Binding-site contacts:
Ligand atom C9 contacts residue ALA37 of chain 1.A at 3.6 Å (hydrophobic).
Ligand atom C4 contacts residue LEU140 of chain 1.A at 4.1 Å (hydrophobic).
Ligand atom N10 contacts residue LEU140 of chain 1.A at 4.1 Å.
Ligand atom C6 contacts residue SER88 of chain 1.A at 3.6 Å.
Ligand atom C6 contacts residue ALA37 of chain 1.A at 3.9 Å (hydrophobic).
Ligand atom C5 contacts residue LEU87 of chain 1.A at 4.3 Å (hydrophobic).
Ligand atom C9 contacts residue LEU140 of chain 1.A at 3.6 Å (hydrophobic).
Ligand atom C6 contacts residue LEU87 of chain 1.A at 3.7 Å (hydrophobic).
Ligand atom C8 contacts residue LEU140 of chain 1.A at 3.6 Å (hydrophobic).
Ligand atom C6 contacts residue VAL71 of chain 1.A at 4.3 Å (hydrophobic).
Ligand atom C6 contacts residue THR150 of chain 1.A at 4.3 Å.
Ligand atom C3 contacts residue VAL24 of chain 1.A at 3.9 Å (hydrophobic).
Ligand atom N10 contacts residue GLN148 of chain 1.A at 4.3 Å.
Ligand atom O11 contacts residue SER88 of chain 1.A at 4.0 Å.
Ligand atom C4 contacts residue LEU16 of chain 1.A at 3.9 Å (hydrophobic).
Ligand atom C7 contacts residue VAL24 of chain 1.A at 4.2 Å (hydrophobic).
Ligand atom C4 contacts residue VAL24 of chain 1.A at 4.3 Å (hydrophobic).
Ligand atom C5 contacts residue THR150 of chain 1.A at 3.4 Å.
Ligand atom C7 contacts residue THR150 of chain 1.A at 4.4 Å.
Ligand atom C8 contacts residue VAL24 of chain 1.A at 4.2 Å (hydrophobic).
Ligand atom C5 contacts residue LEU140 of chain 1.A at 4.0 Å (hydrophobic).
Ligand atom O11 contacts residue ALA37 of chain 1.A at 3.8 Å.
Ligand atom O11 contacts residue LEU16 of chain 1.A at 4.4 Å.
Ligand atom C9 contacts residue ALA90 of chain 1.A at 4.0 Å (hydrophobic).
Ligand atom O11 contacts residue LEU140 of chain 1.A at 3.9 Å.
Ligand atom C8 contacts residue ALA37 of chain 1.A at 4.3 Å (hydrophobic).
Ligand atom C9 contacts residue SER88 of chain 1.A at 3.8 Å.
Ligand atom N10 contacts residue SER88 of chain 1.A at 2.9 Å (h-bond).
Ligand atom C1 contacts residue VAL24 of chain 1.A at 4.0 Å (hydrophobic).
Ligand atom O11 contacts residue TYR89 of chain 1.A at 3.8 Å.
Ligand atom N10 contacts residue TYR89 of chain 1.A at 4.3 Å.
Ligand atom N10 contacts residue ALA90 of chain 1.A at 4.3 Å.
Ligand atom N10 contacts residue ALA37 of chain 1.A at 3.4 Å.
Ligand atom C1 contacts residue LEU16 of chain 1.A at 4.5 Å (hydrophobic).
Ligand atom C1 contacts residue GLY17 of chain 1.A at 4.3 Å.
Ligand atom C7 contacts residue LEU140 of chain 1.A at 3.8 Å (hydrophobic).
Ligand atom O11 contacts residue ALA90 of chain 1.A at 3.1 Å (h-bond).
Ligand atom C2 contacts residue VAL24 of chain 1.A at 4.4 Å (hydrophobic).
Ligand atom C2 contacts residue GLY17 of chain 1.A at 4.3 Å.
Ligand atom C2 contacts residue LEU16 of chain 1.A at 3.7 Å (hydrophobic).

Sequence of chain 1.A:
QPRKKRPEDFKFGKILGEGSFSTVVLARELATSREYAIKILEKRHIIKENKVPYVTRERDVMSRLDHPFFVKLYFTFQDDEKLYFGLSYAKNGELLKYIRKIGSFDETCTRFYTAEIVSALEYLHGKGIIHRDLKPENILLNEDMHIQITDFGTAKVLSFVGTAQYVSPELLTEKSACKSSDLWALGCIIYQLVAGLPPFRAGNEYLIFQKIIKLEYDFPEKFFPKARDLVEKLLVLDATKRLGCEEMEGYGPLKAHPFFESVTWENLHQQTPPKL

The protein below binds the small molecule below.
Small molecule (SMILES): O=C1NCCc2ccccc21